A small-molecule ligand and the protein it binds are described below.
Small molecule (SMILES): O=C(O)c1cc2ccc(I)cc2[nH]1

Binding-site contacts:
Ligand atom C09 contacts residue LEU30 of chain 1.A at 4.1 Å (hydrophobic).
Ligand atom C04 contacts residue ARG29 of chain 1.A at 3.8 Å.
Ligand atom I13 contacts residue MET83 of chain 1.A at 4.3 Å.
Ligand atom C06 contacts residue ARG29 of chain 1.A at 4.1 Å.
Ligand atom I13 contacts residue ALA82 of chain 1.A at 4.3 Å.
Ligand atom C05 contacts residue GLN81 of chain 1.A at 4.2 Å.
Ligand atom C03 contacts residue ARG29 of chain 1.A at 3.5 Å.
Ligand atom C05 contacts residue GLU31 of chain 1.A at 3.7 Å.
Ligand atom C05 contacts residue LEU30 of chain 1.A at 3.5 Å (hydrophobic).
Ligand atom C04 contacts residue LEU30 of chain 1.A at 3.8 Å (hydrophobic).
Ligand atom C06 contacts residue LEU30 of chain 1.A at 4.2 Å (hydrophobic).
Ligand atom C03 contacts residue LEU30 of chain 1.A at 4.3 Å (hydrophobic).
Ligand atom C02 contacts residue ARG29 of chain 1.A at 3.9 Å.
Ligand atom C01 contacts residue ARG29 of chain 1.A at 3.9 Å.
Ligand atom I13 contacts residue GLN81 of chain 1.A at 3.5 Å.
Ligand atom N07 contacts residue ARG29 of chain 1.A at 3.3 Å.
Ligand atom C06 contacts residue GLU31 of chain 1.A at 4.2 Å.
Ligand atom C05 contacts residue ARG29 of chain 1.A at 4.1 Å.
Ligand atom I13 contacts residue GLU89 of chain 1.A at 4.0 Å.
Ligand atom C01 contacts residue GLN81 of chain 1.A at 4.3 Å.
Ligand atom C08 contacts residue ARG29 of chain 1.A at 4.0 Å.
Ligand atom C02 contacts residue MET83 of chain 1.A at 4.4 Å (hydrophobic).
Ligand atom C09 contacts residue ARG29 of chain 1.A at 4.2 Å.
Ligand atom C06 contacts residue GLN81 of chain 1.A at 3.5 Å.

Sequence of chain 1.A:
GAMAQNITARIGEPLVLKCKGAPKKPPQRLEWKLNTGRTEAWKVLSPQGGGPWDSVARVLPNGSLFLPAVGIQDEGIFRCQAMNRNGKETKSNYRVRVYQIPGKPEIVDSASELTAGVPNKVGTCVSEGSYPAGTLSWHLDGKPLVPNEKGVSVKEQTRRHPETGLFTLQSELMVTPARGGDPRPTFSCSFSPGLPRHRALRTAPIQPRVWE